Sequence of chain 1.A:
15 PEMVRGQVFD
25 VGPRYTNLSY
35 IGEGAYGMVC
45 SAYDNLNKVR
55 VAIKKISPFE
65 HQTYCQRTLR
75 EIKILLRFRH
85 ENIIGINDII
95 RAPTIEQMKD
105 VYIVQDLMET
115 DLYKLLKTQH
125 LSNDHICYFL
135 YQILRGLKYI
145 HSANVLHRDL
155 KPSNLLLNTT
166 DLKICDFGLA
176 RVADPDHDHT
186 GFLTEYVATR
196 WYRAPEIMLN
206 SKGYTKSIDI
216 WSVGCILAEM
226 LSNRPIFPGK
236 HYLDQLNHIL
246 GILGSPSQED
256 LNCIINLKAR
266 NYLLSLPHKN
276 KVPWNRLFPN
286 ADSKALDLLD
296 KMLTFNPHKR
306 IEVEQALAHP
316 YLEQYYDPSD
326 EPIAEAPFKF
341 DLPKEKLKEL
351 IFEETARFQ

Binding-site contacts:
Ligand atom C8 contacts residue ASP115 of chain 1.A at 4.0 Å.
Ligand atom C10 contacts residue GLY36 of chain 1.A at 3.9 Å.
Ligand atom O3 contacts residue ASP115 of chain 1.A at 2.7 Å (salt-bridge).
Ligand atom O2 contacts residue ASP115 of chain 1.A at 4.1 Å.
Ligand atom O1 contacts residue VAL43 of chain 1.A at 3.6 Å.
Ligand atom C2 contacts residue LEU160 of chain 1.A at 4.1 Å (hydrophobic).
Ligand atom C6 contacts residue ILE35 of chain 1.A at 4.0 Å (hydrophobic).
Ligand atom C8 contacts residue LYS118 of chain 1.A at 3.8 Å.
Ligand atom N6 contacts residue LEU160 of chain 1.A at 3.8 Å.
Ligand atom C9 contacts residue ILE35 of chain 1.A at 4.1 Å (hydrophobic).
Ligand atom N2 contacts residue MET112 of chain 1.A at 4.0 Å.
Ligand atom C9 contacts residue GLY36 of chain 1.A at 3.9 Å.
Ligand atom N6 contacts residue GLN109 of chain 1.A at 3.5 Å (h-bond).
Ligand atom N1 contacts residue ASP110 of chain 1.A at 3.8 Å.
Ligand atom C1 contacts residue ASP110 of chain 1.A at 3.8 Å.
Ligand atom N4 contacts residue LEU160 of chain 1.A at 3.9 Å.
Ligand atom N1 contacts residue ALA56 of chain 1.A at 3.5 Å.
Ligand atom N6 contacts residue ALA56 of chain 1.A at 3.5 Å.
Ligand atom N1 contacts residue LEU111 of chain 1.A at 3.9 Å.
Ligand atom N1 contacts residue MET112 of chain 1.A at 3.0 Å (h-bond).
Ligand atom C10 contacts residue GLU37 of chain 1.A at 3.8 Å.
Ligand atom C13 contacts residue DMS1 of chain 1.E at 4.0 Å.
Ligand atom C11 contacts residue GLU37 of chain 1.A at 3.3 Å.
Ligand atom C10 contacts residue VAL43 of chain 1.A at 4.1 Å (hydrophobic).
Ligand atom C1 contacts residue MET112 of chain 1.A at 4.0 Å (hydrophobic).
Ligand atom O3 contacts residue LYS118 of chain 1.A at 3.2 Å (salt-bridge).
Ligand atom C2 contacts residue ALA56 of chain 1.A at 4.1 Å (hydrophobic).
Ligand atom N6 contacts residue MET112 of chain 1.A at 4.1 Å.
Ligand atom C1 contacts residue ALA56 of chain 1.A at 3.5 Å (hydrophobic).
Ligand atom O2 contacts residue ILE35 of chain 1.A at 4.0 Å.
Ligand atom C12 contacts residue DMS1 of chain 1.E at 3.9 Å.
Ligand atom C4 contacts residue LEU111 of chain 1.A at 3.8 Å (hydrophobic).
Ligand atom C7 contacts residue LYS118 of chain 1.A at 4.0 Å.
Ligand atom C1 contacts residue LEU160 of chain 1.A at 4.1 Å (hydrophobic).
Ligand atom N4 contacts residue GLN109 of chain 1.A at 3.8 Å.
Ligand atom C4 contacts residue MET112 of chain 1.A at 3.0 Å (hydrophobic).
Ligand atom C7 contacts residue ASP115 of chain 1.A at 3.6 Å.
Ligand atom O2 contacts residue LYS118 of chain 1.A at 2.7 Å (salt-bridge).
Ligand atom N3 contacts residue VAL43 of chain 1.A at 4.0 Å.
Ligand atom N6 contacts residue ASP110 of chain 1.A at 3.0 Å (salt-bridge).

This protein binds this small molecule.
Small molecule (SMILES): C#CCNC[C@H]1O[C@@H](n2cnc3c(N)ncnc32)[C@H](O)[C@@H]1O